Binding-site contacts:
Ligand atom O3 contacts residue VAL114 of chain 1.C at 4.4 Å.
Ligand atom C6 contacts residue THR111 of chain 1.C at 3.7 Å.
Ligand atom C7 contacts residue ASN109 of chain 1.C at 4.0 Å.
Ligand atom N2 contacts residue ASN109 of chain 1.C at 2.9 Å (h-bond).
Ligand atom O5 contacts residue ASN109 of chain 1.C at 2.5 Å (h-bond).
Ligand atom O6 contacts residue ASN112 of chain 1.C at 2.8 Å (h-bond).
Ligand atom C4 contacts residue VAL114 of chain 1.C at 4.4 Å (hydrophobic).
Ligand atom C5 contacts residue ASN109 of chain 1.C at 3.8 Å.
Ligand atom C2 contacts residue ASN109 of chain 1.C at 2.5 Å.
Ligand atom C8 contacts residue PHE144 of chain 1.C at 3.8 Å (hydrophobic).
Ligand atom C1 contacts residue ASN109 of chain 1.C at 1.5 Å.
Ligand atom O7 contacts residue VAL114 of chain 1.C at 4.3 Å.
Ligand atom N2 contacts residue PHE144 of chain 1.C at 4.3 Å.
Ligand atom C2 contacts residue VAL114 of chain 1.C at 3.9 Å (hydrophobic).
Ligand atom C4 contacts residue ASN109 of chain 1.C at 4.3 Å.
Ligand atom C3 contacts residue VAL114 of chain 1.C at 4.5 Å (hydrophobic).
Ligand atom C7 contacts residue PHE144 of chain 1.C at 4.4 Å (hydrophobic).
Ligand atom C3 contacts residue ASN109 of chain 1.C at 3.9 Å.
Ligand atom C6 contacts residue ASN112 of chain 1.C at 3.3 Å.
Ligand atom O5 contacts residue VAL114 of chain 1.C at 4.4 Å.

A protein and the small-molecule ligand that binds it are described below.
Small molecule (SMILES): CC(=O)N[C@@H]1[C@@H](O)[C@H](O)[C@@H](CO)O[C@H]1O

Sequence of chain 1.C:
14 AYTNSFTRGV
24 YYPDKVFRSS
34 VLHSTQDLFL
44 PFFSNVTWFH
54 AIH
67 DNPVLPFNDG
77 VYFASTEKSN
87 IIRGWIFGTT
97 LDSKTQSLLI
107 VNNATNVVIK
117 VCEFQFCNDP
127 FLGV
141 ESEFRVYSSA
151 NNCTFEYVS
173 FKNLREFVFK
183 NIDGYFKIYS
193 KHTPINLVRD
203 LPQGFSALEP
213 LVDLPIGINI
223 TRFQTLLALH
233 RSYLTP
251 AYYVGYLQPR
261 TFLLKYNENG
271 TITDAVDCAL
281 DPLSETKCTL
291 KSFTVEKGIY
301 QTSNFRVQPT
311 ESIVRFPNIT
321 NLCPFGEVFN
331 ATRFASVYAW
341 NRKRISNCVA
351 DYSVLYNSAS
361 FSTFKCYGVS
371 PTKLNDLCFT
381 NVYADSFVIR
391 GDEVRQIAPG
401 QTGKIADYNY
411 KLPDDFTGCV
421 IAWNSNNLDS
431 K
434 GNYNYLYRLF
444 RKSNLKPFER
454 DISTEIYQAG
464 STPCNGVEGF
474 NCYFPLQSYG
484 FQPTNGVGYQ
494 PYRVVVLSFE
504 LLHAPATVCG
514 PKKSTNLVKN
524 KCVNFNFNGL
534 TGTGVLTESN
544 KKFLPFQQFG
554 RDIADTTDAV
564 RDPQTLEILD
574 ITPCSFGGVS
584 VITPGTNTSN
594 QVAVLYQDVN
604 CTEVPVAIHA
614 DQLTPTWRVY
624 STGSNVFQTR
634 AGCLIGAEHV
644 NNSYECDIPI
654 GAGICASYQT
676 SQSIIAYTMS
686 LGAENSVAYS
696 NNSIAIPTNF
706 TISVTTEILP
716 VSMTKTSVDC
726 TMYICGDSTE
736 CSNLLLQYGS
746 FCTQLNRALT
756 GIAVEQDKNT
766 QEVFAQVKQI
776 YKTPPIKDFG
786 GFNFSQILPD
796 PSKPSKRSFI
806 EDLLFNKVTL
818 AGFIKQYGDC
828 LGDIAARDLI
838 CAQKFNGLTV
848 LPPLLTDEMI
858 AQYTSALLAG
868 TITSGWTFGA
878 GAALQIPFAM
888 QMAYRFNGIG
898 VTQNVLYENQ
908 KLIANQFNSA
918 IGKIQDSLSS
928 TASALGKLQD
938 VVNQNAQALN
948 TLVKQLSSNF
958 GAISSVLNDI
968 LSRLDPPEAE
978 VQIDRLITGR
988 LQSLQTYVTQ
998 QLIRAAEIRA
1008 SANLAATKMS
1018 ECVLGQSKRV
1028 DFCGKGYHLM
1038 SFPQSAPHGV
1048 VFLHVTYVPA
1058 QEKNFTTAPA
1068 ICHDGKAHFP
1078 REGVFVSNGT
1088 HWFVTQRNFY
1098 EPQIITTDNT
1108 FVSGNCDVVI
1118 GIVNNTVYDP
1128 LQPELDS